The small molecule below binds the protein below.
Small molecule (SMILES): CC[C@H]1NC(=O)N(c2ccc(Oc3ccc(C)c(OC)c3)nc2)C1=O

Binding-site contacts:
Ligand atom C13 contacts residue VAL416 of chain 1.A at 4.0 Å (hydrophobic).
Ligand atom C6 contacts residue VAL312 of chain 1.B at 3.6 Å (hydrophobic).
Ligand atom C3 contacts residue ALA371 of chain 1.A at 3.5 Å (hydrophobic).
Ligand atom C7 contacts residue VAL312 of chain 1.B at 3.4 Å (hydrophobic).
Ligand atom O1 contacts residue ARG368 of chain 1.A at 3.7 Å.
Ligand atom C17 contacts residue TYR365 of chain 1.A at 3.0 Å (hydrophobic).
Ligand atom C17 contacts residue ARG368 of chain 1.A at 3.8 Å.
Ligand atom C1 contacts residue PRO373 of chain 1.A at 3.5 Å (hydrophobic).
Ligand atom C14 contacts residue TYR365 of chain 1.A at 3.9 Å (hydrophobic).
Ligand atom C15 contacts residue TYR365 of chain 1.A at 3.6 Å (hydrophobic).
Ligand atom C1 contacts residue GLN372 of chain 1.A at 3.6 Å.
Ligand atom C11 contacts residue ALA366 of chain 1.A at 4.0 Å (hydrophobic).
Ligand atom C12 contacts residue MET362 of chain 1.A at 4.0 Å (hydrophobic).
Ligand atom C16 contacts residue TYR365 of chain 1.A at 3.8 Å (hydrophobic).
Ligand atom C11 contacts residue ILE369 of chain 1.A at 4.0 Å (hydrophobic).
Ligand atom O4 contacts residue ARG368 of chain 1.A at 3.5 Å.
Ligand atom C18 contacts residue ARG368 of chain 1.A at 3.2 Å.
Ligand atom N3 contacts residue TYR365 of chain 1.A at 3.0 Å (h-bond).
Ligand atom O1 contacts residue GLY370 of chain 1.A at 2.7 Å (h-bond).
Ligand atom N3 contacts residue ILE369 of chain 1.A at 3.8 Å.
Ligand atom C10 contacts residue ILE369 of chain 1.A at 3.5 Å (hydrophobic).
Ligand atom C8 contacts residue VAL312 of chain 1.B at 3.7 Å (hydrophobic).
Ligand atom O4 contacts residue TYR365 of chain 1.A at 4.0 Å.
Ligand atom C15 contacts residue PHE315 of chain 1.B at 3.8 Å (hydrophobic).
Ligand atom C5 contacts residue VAL312 of chain 1.B at 4.0 Å (hydrophobic).
Ligand atom N1 contacts residue ARG368 of chain 1.A at 3.6 Å.
Ligand atom N1 contacts residue ALA371 of chain 1.A at 2.8 Å (h-bond).
Ligand atom C3 contacts residue ARG368 of chain 1.A at 3.7 Å.
Ligand atom N2 contacts residue ARG368 of chain 1.A at 3.2 Å (salt-bridge).
Ligand atom C4 contacts residue ARG368 of chain 1.A at 3.3 Å.
Ligand atom C17 contacts residue ILE369 of chain 1.A at 4.0 Å (hydrophobic).
Ligand atom O3 contacts residue TYR365 of chain 1.A at 4.0 Å.
Ligand atom O1 contacts residue ALA371 of chain 1.A at 3.8 Å.
Ligand atom C4 contacts residue ALA371 of chain 1.A at 3.8 Å (hydrophobic).
Ligand atom C4 contacts residue GLY370 of chain 1.A at 3.5 Å.
Ligand atom C13 contacts residue MET362 of chain 1.A at 3.4 Å (hydrophobic).
Ligand atom O1 contacts residue ILE369 of chain 1.A at 3.8 Å.
Ligand atom C2 contacts residue VAL312 of chain 1.B at 4.0 Å (hydrophobic).
Ligand atom O3 contacts residue MET362 of chain 1.A at 4.0 Å.
Ligand atom C5 contacts residue ARG368 of chain 1.A at 3.9 Å.

Sequence of chain 1.A:
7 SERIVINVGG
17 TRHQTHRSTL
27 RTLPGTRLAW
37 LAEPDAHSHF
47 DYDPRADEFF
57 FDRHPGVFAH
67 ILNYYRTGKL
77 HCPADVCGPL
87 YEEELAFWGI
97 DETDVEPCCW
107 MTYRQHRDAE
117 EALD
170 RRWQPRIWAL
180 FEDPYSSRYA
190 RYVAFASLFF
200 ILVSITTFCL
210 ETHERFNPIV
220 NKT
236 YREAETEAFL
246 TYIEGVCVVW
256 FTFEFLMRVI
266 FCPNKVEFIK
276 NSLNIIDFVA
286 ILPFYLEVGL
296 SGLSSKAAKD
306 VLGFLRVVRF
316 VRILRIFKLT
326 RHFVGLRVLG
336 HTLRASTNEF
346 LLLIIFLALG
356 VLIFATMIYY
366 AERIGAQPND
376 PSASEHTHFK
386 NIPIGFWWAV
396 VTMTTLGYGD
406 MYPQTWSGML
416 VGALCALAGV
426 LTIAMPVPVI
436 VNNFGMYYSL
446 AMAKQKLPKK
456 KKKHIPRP

Sequence of chain 1.B:
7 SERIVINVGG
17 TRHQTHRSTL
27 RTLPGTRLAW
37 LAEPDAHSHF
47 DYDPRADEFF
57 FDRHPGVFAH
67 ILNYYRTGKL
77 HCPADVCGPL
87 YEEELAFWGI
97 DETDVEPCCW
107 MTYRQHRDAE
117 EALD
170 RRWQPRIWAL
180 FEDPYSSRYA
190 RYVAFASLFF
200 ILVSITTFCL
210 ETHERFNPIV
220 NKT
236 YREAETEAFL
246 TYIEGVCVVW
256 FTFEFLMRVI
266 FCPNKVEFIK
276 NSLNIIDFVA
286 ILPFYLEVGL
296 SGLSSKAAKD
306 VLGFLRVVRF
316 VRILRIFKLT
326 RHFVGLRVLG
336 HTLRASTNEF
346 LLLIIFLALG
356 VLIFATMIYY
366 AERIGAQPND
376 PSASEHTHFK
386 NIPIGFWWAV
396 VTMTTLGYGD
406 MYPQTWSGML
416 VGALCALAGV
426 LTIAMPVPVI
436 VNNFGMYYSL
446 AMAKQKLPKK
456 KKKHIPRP